Sequence of chain 1.B:
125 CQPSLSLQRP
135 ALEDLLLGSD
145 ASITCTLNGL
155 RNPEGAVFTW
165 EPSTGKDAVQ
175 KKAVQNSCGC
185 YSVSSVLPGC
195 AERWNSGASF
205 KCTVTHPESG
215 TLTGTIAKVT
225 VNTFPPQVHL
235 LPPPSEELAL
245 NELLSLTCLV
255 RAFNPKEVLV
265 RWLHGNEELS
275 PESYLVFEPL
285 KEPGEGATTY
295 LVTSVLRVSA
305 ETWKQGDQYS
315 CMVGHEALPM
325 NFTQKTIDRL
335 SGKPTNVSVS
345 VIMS

This protein binds this small molecule.
Small molecule (SMILES): CC(=O)N[C@@H]1[C@@H](O)[C@H](O)[C@@H](CO)O[C@H]1O

Binding-site contacts:
Ligand atom C7 contacts residue ASN340 of chain 1.B at 3.0 Å.
Ligand atom C3 contacts residue ASN340 of chain 1.B at 3.8 Å.
Ligand atom C8 contacts residue THR339 of chain 1.B at 3.9 Å.
Ligand atom C8 contacts residue LYS337 of chain 1.B at 3.5 Å.
Ligand atom N2 contacts residue LYS337 of chain 1.B at 4.0 Å.
Ligand atom C7 contacts residue LYS337 of chain 1.B at 4.3 Å.
Ligand atom O5 contacts residue ASN340 of chain 1.B at 2.5 Å (h-bond).
Ligand atom C4 contacts residue ASN340 of chain 1.B at 4.3 Å.
Ligand atom O7 contacts residue ASN340 of chain 1.B at 2.9 Å (h-bond).
Ligand atom C2 contacts residue ASN340 of chain 1.B at 2.5 Å.
Ligand atom N2 contacts residue ASN340 of chain 1.B at 2.8 Å (h-bond).
Ligand atom C2 contacts residue THR339 of chain 1.A at 4.5 Å.
Ligand atom C8 contacts residue ASN340 of chain 1.B at 3.9 Å.
Ligand atom C5 contacts residue ASN340 of chain 1.B at 3.7 Å.
Ligand atom C1 contacts residue ASN340 of chain 1.B at 1.4 Å.

Sequence of chain 1.A:
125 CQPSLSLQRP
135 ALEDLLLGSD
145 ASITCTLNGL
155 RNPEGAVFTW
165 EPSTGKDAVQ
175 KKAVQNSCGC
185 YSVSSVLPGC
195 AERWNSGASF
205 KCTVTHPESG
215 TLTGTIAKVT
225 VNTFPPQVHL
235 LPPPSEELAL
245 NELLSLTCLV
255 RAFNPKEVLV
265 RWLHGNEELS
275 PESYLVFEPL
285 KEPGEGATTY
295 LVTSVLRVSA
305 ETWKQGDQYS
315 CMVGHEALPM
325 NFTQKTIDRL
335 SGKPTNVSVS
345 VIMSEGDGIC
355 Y